Sequence of chain 1.A:
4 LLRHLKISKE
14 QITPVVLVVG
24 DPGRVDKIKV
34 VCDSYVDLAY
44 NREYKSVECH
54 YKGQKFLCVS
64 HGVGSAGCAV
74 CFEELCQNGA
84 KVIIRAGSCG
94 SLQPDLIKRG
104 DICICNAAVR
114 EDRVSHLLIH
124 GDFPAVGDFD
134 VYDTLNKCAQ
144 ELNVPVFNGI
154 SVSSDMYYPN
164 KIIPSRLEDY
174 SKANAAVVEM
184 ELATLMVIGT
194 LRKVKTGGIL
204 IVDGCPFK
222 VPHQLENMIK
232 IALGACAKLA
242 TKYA

Binding-site contacts:
Ligand atom C21 contacts residue HIS7 of chain 4.A at 3.6 Å.
Ligand atom C10 contacts residue CYS208 of chain 1.A at 3.6 Å (hydrophobic).
Ligand atom C19 contacts residue PO41 of chain 1.F at 4.0 Å.
Ligand atom C12 contacts residue GLY93 of chain 1.A at 4.0 Å.
Ligand atom C22 contacts residue MET183 of chain 1.A at 3.9 Å (hydrophobic).
Ligand atom C09 contacts residue PRO209 of chain 1.A at 3.6 Å (hydrophobic).
Ligand atom C18 contacts residue MET183 of chain 1.A at 4.0 Å (hydrophobic).
Ligand atom C03 contacts residue VAL181 of chain 1.A at 3.9 Å (hydrophobic).
Ligand atom C15 contacts residue ASP206 of chain 1.A at 3.8 Å.
Ligand atom C10 contacts residue GLY207 of chain 1.A at 3.7 Å.
Ligand atom C16 contacts residue TYR160 of chain 1.A at 3.6 Å (hydrophobic).
Ligand atom C01 contacts residue VAL181 of chain 1.A at 3.8 Å (hydrophobic).
Ligand atom C14 contacts residue CYS92 of chain 1.A at 3.5 Å (hydrophobic).
Ligand atom C07 contacts residue TYR160 of chain 1.A at 3.8 Å (hydrophobic).
Ligand atom C09 contacts residue CYS208 of chain 1.A at 3.6 Å (hydrophobic).
Ligand atom C20 contacts residue VAL66 of chain 1.A at 3.8 Å (hydrophobic).
Ligand atom N13 contacts residue GLY93 of chain 1.A at 3.9 Å.
Ligand atom C01 contacts residue MET159 of chain 1.A at 3.5 Å (hydrophobic).
Ligand atom C06 contacts residue TYR160 of chain 1.A at 3.7 Å (hydrophobic).
Ligand atom C14 contacts residue VAL181 of chain 1.A at 3.6 Å (hydrophobic).
Ligand atom C20 contacts residue HIS7 of chain 4.A at 3.9 Å.
Ligand atom N17 contacts residue SER91 of chain 1.A at 3.6 Å.
Ligand atom C20 contacts residue ARG45 of chain 4.A at 3.6 Å.
Ligand atom C19 contacts residue ARG45 of chain 4.A at 3.4 Å.
Ligand atom C04 contacts residue VAL181 of chain 1.A at 4.0 Å (hydrophobic).
Ligand atom O23 contacts residue ASP206 of chain 1.A at 2.8 Å (salt-bridge).
Ligand atom C02 contacts residue VAL181 of chain 1.A at 3.6 Å (hydrophobic).
Ligand atom C22 contacts residue TYR160 of chain 1.A at 3.6 Å (hydrophobic).
Ligand atom C11 contacts residue GLY93 of chain 1.A at 3.7 Å.
Ligand atom C12 contacts residue TYR160 of chain 1.A at 4.0 Å (hydrophobic).
Ligand atom C03 contacts residue GLU182 of chain 1.A at 3.7 Å.
Ligand atom C04 contacts residue TYR160 of chain 1.A at 3.8 Å (hydrophobic).
Ligand atom C14 contacts residue GLY93 of chain 1.A at 3.4 Å.
Ligand atom C05 contacts residue TYR160 of chain 1.A at 3.6 Å (hydrophobic).
Ligand atom C11 contacts residue ASP206 of chain 1.A at 3.8 Å.
Ligand atom C08 contacts residue PRO209 of chain 1.A at 3.8 Å (hydrophobic).
Ligand atom C01 contacts residue TYR160 of chain 1.A at 3.8 Å (hydrophobic).
Ligand atom C15 contacts residue SER91 of chain 1.A at 3.8 Å.
Ligand atom C02 contacts residue MET183 of chain 1.A at 3.5 Å (hydrophobic).
Ligand atom C03 contacts residue MET183 of chain 1.A at 3.7 Å (hydrophobic).

Sequence of chain 4.A:
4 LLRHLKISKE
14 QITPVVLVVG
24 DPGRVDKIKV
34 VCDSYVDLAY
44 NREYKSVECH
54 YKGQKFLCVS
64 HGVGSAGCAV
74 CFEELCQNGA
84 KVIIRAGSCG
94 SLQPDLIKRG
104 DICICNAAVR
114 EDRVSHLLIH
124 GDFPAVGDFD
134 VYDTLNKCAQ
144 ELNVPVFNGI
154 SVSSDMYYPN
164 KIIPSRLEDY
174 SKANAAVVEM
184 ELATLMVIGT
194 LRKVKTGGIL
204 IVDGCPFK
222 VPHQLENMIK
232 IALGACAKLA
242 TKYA

A small-molecule ligand and the protein it binds are described below.
Small molecule (SMILES): O[C@H](CNC1CCCC1)Cn1c2ccccc2c2ccccc21